Sequence of chain 1.A:
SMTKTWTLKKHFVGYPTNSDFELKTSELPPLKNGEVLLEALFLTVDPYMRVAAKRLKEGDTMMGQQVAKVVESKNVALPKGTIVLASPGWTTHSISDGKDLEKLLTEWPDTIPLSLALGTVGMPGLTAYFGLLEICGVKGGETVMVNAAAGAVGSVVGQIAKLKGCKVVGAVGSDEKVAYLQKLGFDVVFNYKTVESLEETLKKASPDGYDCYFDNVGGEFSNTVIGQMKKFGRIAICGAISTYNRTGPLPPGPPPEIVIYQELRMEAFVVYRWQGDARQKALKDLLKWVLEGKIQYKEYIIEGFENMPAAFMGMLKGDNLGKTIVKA

Binding-site contacts:
Ligand atom C18 contacts residue TYR48 of chain 1.A at 4.0 Å (hydrophobic).
Ligand atom C31 contacts residue RAL1 of chain 1.G at 3.3 Å.
Ligand atom C28 contacts residue TYR272 of chain 1.A at 3.6 Å (hydrophobic).
Ligand atom N26 contacts residue RAL1 of chain 1.G at 4.1 Å.
Ligand atom O3 contacts residue TYR48 of chain 1.A at 3.9 Å.
Ligand atom O11 contacts residue ARG55 of chain 1.A at 2.9 Å (salt-bridge).
Ligand atom C22 contacts residue RAL1 of chain 1.G at 3.6 Å.
Ligand atom C30 contacts residue SER87 of chain 1.A at 3.7 Å.
Ligand atom C31 contacts residue SER87 of chain 1.A at 4.0 Å.
Ligand atom C8 contacts residue VAL51 of chain 1.A at 4.0 Å (hydrophobic).
Ligand atom C24 contacts residue TYR272 of chain 1.A at 4.0 Å (hydrophobic).
Ligand atom C27 contacts residue RAL1 of chain 1.G at 3.6 Å.
Ligand atom C4 contacts residue TYR48 of chain 1.A at 3.4 Å (hydrophobic).
Ligand atom C29 contacts residue SER87 of chain 1.A at 3.9 Å.
Ligand atom S6 contacts residue VAL51 of chain 1.A at 3.9 Å.
Ligand atom C27 contacts residue TYR272 of chain 1.A at 3.6 Å (hydrophobic).
Ligand atom C4 contacts residue TYR244 of chain 1.A at 3.9 Å (hydrophobic).
Ligand atom C14 contacts residue TYR48 of chain 1.A at 3.9 Å (hydrophobic).
Ligand atom C20 contacts residue TYR272 of chain 1.A at 3.3 Å (hydrophobic).
Ligand atom C22 contacts residue VAL270 of chain 1.A at 4.0 Å (hydrophobic).
Ligand atom C25 contacts residue RAL1 of chain 1.G at 4.1 Å.
Ligand atom C3 contacts residue TYR48 of chain 1.A at 3.4 Å (hydrophobic).
Ligand atom C2 contacts residue NAP1 of chain 1.E at 3.4 Å.
Ligand atom C4 contacts residue NAP1 of chain 1.E at 3.6 Å.
Ligand atom C11 contacts residue ARG55 of chain 1.A at 4.0 Å.
Ligand atom O23 contacts residue TYR272 of chain 1.A at 3.2 Å.
Ligand atom C9 contacts residue VAL51 of chain 1.A at 4.1 Å (hydrophobic).
Ligand atom C21 contacts residue TYR272 of chain 1.A at 3.7 Å (hydrophobic).
Ligand atom O3 contacts residue NAP1 of chain 1.E at 2.4 Å (h-bond).
Ligand atom C2 contacts residue TYR48 of chain 1.A at 3.6 Å (hydrophobic).
Ligand atom C19 contacts residue TYR272 of chain 1.A at 3.9 Å (hydrophobic).
Ligand atom C19 contacts residue TYR48 of chain 1.A at 3.8 Å (hydrophobic).
Ligand atom O16 contacts residue VAL270 of chain 1.A at 3.9 Å.
Ligand atom C5 contacts residue TYR48 of chain 1.A at 3.7 Å (hydrophobic).
Ligand atom C21 contacts residue RAL1 of chain 1.G at 3.3 Å.
Ligand atom C28 contacts residue RAL1 of chain 1.G at 3.6 Å.
Ligand atom C13 contacts residue VAL51 of chain 1.A at 4.0 Å (hydrophobic).
Ligand atom C30 contacts residue RAL1 of chain 1.G at 3.3 Å.
Ligand atom C1 contacts residue TYR48 of chain 1.A at 3.8 Å (hydrophobic).
Ligand atom C3 contacts residue NAP1 of chain 1.E at 3.4 Å.

The small molecule below binds the protein below.
Small molecule (SMILES): O=C(c1ccc(OCCN2CCCCC2)cc1)c1c(-c2ccc(O)cc2)sc2cc(O)ccc12